A small-molecule ligand and the protein it binds are described below.
Small molecule (SMILES): Nc1nc2c(ncn2[C@@H]2O[C@@H](COP(=O)(O)OP(=O)(O)NP(=O)(O)O)[C@@H](O)[C@@H]2O)c(=O)[nH]1

Sequence of chain 1.A:
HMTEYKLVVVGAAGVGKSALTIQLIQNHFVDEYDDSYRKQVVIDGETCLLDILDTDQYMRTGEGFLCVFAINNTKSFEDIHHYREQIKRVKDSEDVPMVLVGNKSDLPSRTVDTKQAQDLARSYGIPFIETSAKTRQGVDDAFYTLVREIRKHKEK

Binding-site contacts:
Ligand atom O1 contacts residue LYS118 of chain 1.A at 3.4 Å (salt-bridge).
Ligand atom O10 contacts residue MG1 of chain 1.C at 2.2 Å.
Ligand atom O3 contacts residue GLY16 of chain 1.A at 3.4 Å.
Ligand atom C1 contacts residue ASP120 of chain 1.A at 3.6 Å.
Ligand atom O3 contacts residue ALA19 of chain 1.A at 2.8 Å (h-bond).
Ligand atom P2 contacts residue MG1 of chain 1.C at 3.6 Å.
Ligand atom C4 contacts residue ALA19 of chain 1.A at 3.7 Å (hydrophobic).
Ligand atom O13 contacts residue ASN117 of chain 1.A at 3.3 Å (h-bond).
Ligand atom O13 contacts residue ASP120 of chain 1.A at 3.6 Å (salt-bridge).
Ligand atom C2 contacts residue PHE29 of chain 1.A at 3.6 Å (hydrophobic).
Ligand atom O6 contacts residue VAL15 of chain 1.A at 3.3 Å (h-bond).
Ligand atom N1 contacts residue LEU121 of chain 1.A at 3.5 Å.
Ligand atom O7 contacts residue SER18 of chain 1.A at 3.0 Å (h-bond).
Ligand atom O8 contacts residue ALA13 of chain 1.A at 3.7 Å.
Ligand atom O12 contacts residue ASP31 of chain 1.A at 3.6 Å.
Ligand atom P2 contacts residue LYS17 of chain 1.A at 3.5 Å.
Ligand atom O13 contacts residue LYS118 of chain 1.A at 3.5 Å.
Ligand atom O6 contacts residue LYS17 of chain 1.A at 2.6 Å (salt-bridge).
Ligand atom C8 contacts residue ASP31 of chain 1.A at 3.3 Å.
Ligand atom N2 contacts residue PHE29 of chain 1.A at 3.7 Å.
Ligand atom O8 contacts residue LYS17 of chain 1.A at 2.8 Å (salt-bridge).
Ligand atom O2 contacts residue GLY16 of chain 1.A at 3.5 Å.
Ligand atom O7 contacts residue MG1 of chain 1.C at 2.4 Å.
Ligand atom O13 contacts residue ALA147 of chain 1.A at 2.9 Å (h-bond).
Ligand atom O13 contacts residue SER146 of chain 1.A at 3.5 Å.
Ligand atom O12 contacts residue VAL30 of chain 1.A at 2.9 Å (h-bond).
Ligand atom O5 contacts residue GLY16 of chain 1.A at 3.3 Å (h-bond).
Ligand atom O12 contacts residue PHE29 of chain 1.A at 3.2 Å.
Ligand atom C10 contacts residue ASP120 of chain 1.A at 3.7 Å.
Ligand atom O6 contacts residue GLY14 of chain 1.A at 3.5 Å (h-bond).
Ligand atom O6 contacts residue GLY16 of chain 1.A at 3.2 Å (h-bond).
Ligand atom O11 contacts residue ASP31 of chain 1.A at 3.3 Å (salt-bridge).
Ligand atom N5 contacts residue GLY14 of chain 1.A at 3.0 Å (h-bond).
Ligand atom O7 contacts residue LYS17 of chain 1.A at 3.5 Å (salt-bridge).
Ligand atom O13 contacts residue LYS148 of chain 1.A at 3.4 Å (salt-bridge).
Ligand atom N3 contacts residue ASN117 of chain 1.A at 3.3 Å (h-bond).
Ligand atom N1 contacts residue ASP120 of chain 1.A at 2.8 Å (salt-bridge).
Ligand atom P3 contacts residue MG1 of chain 1.C at 3.5 Å.
Ligand atom N6 contacts residue ASP120 of chain 1.A at 2.9 Å (salt-bridge).
Ligand atom O3 contacts residue SER18 of chain 1.A at 3.4 Å (h-bond).